Binding-site contacts:
Ligand atom C8 contacts residue ASN92 of chain 1.A at 4.2 Å.
Ligand atom N2 contacts residue ASN92 of chain 1.A at 3.0 Å (h-bond).
Ligand atom C4 contacts residue ASN92 of chain 1.A at 4.3 Å.
Ligand atom C5 contacts residue ASN92 of chain 1.A at 3.6 Å.
Ligand atom C1 contacts residue TRP95 of chain 1.A at 3.8 Å (hydrophobic).
Ligand atom C1 contacts residue SER94 of chain 1.A at 4.3 Å.
Ligand atom O7 contacts residue ASN92 of chain 1.A at 3.6 Å.
Ligand atom C1 contacts residue ASN92 of chain 1.A at 1.4 Å.
Ligand atom C7 contacts residue ASN92 of chain 1.A at 3.4 Å.
Ligand atom O5 contacts residue TRP95 of chain 1.A at 3.4 Å (h-bond).
Ligand atom C2 contacts residue ASN92 of chain 1.A at 2.6 Å.
Ligand atom O5 contacts residue ASN92 of chain 1.A at 2.4 Å (h-bond).
Ligand atom C3 contacts residue ASN92 of chain 1.A at 3.8 Å.

The protein below binds the small molecule below.
Small molecule (SMILES): CC(=O)N[C@H]1[C@H](O[C@H]2[C@H](O)[C@@H](NC(C)=O)CO[C@@H]2CO)O[C@H](CO)[C@@H](O)[C@@H]1O

Sequence of chain 1.A:
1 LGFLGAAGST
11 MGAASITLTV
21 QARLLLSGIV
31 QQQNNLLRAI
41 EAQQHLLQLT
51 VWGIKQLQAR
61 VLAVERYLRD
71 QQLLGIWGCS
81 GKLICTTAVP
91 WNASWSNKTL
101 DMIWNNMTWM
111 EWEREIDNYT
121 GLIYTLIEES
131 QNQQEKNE